Binding-site contacts:
Ligand atom C2 contacts residue ASP12 of chain 1.C at 3.3 Å.
Ligand atom C5 contacts residue PHE258 of chain 1.B at 3.8 Å (hydrophobic).
Ligand atom N4 contacts residue PHE200 of chain 1.B at 3.9 Å.
Ligand atom N1 contacts residue TRP42 of chain 1.C at 3.7 Å.
Ligand atom C1 contacts residue ASP33 of chain 1.C at 3.2 Å.
Ligand atom C6 contacts residue CYS37 of chain 1.C at 4.2 Å (hydrophobic).
Ligand atom C6 contacts residue ASP33 of chain 1.C at 3.0 Å.
Ligand atom O4 contacts residue PHE200 of chain 1.B at 3.0 Å.
Ligand atom C5 contacts residue TYR298 of chain 1.B at 3.9 Å (hydrophobic).
Ligand atom N4 contacts residue TRP201 of chain 1.B at 3.3 Å.
Ligand atom C1 contacts residue GLY36 of chain 1.C at 3.7 Å.
Ligand atom N2 contacts residue TRQ43 of chain 1.C at 2.4 Å.
Ligand atom C5 contacts residue ASP33 of chain 1.C at 4.2 Å.
Ligand atom C5 contacts residue GLY36 of chain 1.C at 3.6 Å.
Ligand atom C2 contacts residue PHE258 of chain 1.B at 3.8 Å (hydrophobic).
Ligand atom O3 contacts residue THR341 of chain 1.B at 3.2 Å.
Ligand atom O4 contacts residue LEU198 of chain 1.B at 3.4 Å.
Ligand atom C6 contacts residue GLY36 of chain 1.C at 3.1 Å.
Ligand atom O4 contacts residue TRP201 of chain 1.B at 3.1 Å.
Ligand atom C4 contacts residue PHE258 of chain 1.B at 3.9 Å (hydrophobic).
Ligand atom N1 contacts residue ASP33 of chain 1.C at 3.8 Å.
Ligand atom C3 contacts residue LEU198 of chain 1.B at 3.6 Å (hydrophobic).
Ligand atom C6 contacts residue PHE258 of chain 1.B at 3.9 Å (hydrophobic).
Ligand atom O3 contacts residue TRP201 of chain 1.B at 2.9 Å.
Ligand atom C4 contacts residue TRP201 of chain 1.B at 4.0 Å (hydrophobic).
Ligand atom C3 contacts residue ASP12 of chain 1.C at 4.3 Å.
Ligand atom C1 contacts residue TRQ43 of chain 1.C at 3.7 Å.
Ligand atom C5 contacts residue THR341 of chain 1.B at 3.9 Å.
Ligand atom N2 contacts residue ASP33 of chain 1.C at 2.8 Å (salt-bridge).
Ligand atom N4 contacts residue THR341 of chain 1.B at 4.3 Å.
Ligand atom N2 contacts residue GLY36 of chain 1.C at 4.1 Å.
Ligand atom C3 contacts residue PHE258 of chain 1.B at 4.0 Å (hydrophobic).
Ligand atom N1 contacts residue TRQ43 of chain 1.C at 1.4 Å.
Ligand atom N2 contacts residue ASP12 of chain 1.C at 3.5 Å (salt-bridge).
Ligand atom C1 contacts residue ASP12 of chain 1.C at 3.8 Å.
Ligand atom N1 contacts residue PRO13 of chain 1.C at 4.0 Å.
Ligand atom C6 contacts residue TYR298 of chain 1.B at 3.4 Å (hydrophobic).
Ligand atom C1 contacts residue PHE258 of chain 1.B at 4.0 Å (hydrophobic).
Ligand atom C2 contacts residue TRQ43 of chain 1.C at 4.2 Å.
Ligand atom N1 contacts residue ASP12 of chain 1.C at 2.8 Å (salt-bridge).

Sequence of chain 1.B:
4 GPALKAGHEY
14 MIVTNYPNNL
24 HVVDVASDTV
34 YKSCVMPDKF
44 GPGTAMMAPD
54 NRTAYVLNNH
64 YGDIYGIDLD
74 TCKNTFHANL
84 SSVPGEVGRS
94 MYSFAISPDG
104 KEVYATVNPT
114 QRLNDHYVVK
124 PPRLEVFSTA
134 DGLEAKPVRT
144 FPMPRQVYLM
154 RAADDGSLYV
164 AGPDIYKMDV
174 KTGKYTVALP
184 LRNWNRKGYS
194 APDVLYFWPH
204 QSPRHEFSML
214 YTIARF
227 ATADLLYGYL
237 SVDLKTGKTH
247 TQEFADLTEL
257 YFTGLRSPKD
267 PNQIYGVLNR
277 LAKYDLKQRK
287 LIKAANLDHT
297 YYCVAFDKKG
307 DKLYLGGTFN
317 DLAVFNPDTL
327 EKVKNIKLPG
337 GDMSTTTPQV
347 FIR

Sequence of chain 1.C:
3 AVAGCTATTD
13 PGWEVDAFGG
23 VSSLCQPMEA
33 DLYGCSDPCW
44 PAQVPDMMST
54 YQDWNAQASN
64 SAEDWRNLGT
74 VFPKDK

The protein below binds the small molecule below.
Small molecule (SMILES): NNc1ccc([N+](=O)[O-])cc1